Binding-site contacts:
Ligand atom C4 contacts residue ASN221 of chain 1.A at 4.2 Å.
Ligand atom O5 contacts residue ASN221 of chain 1.A at 2.3 Å (h-bond).
Ligand atom N2 contacts residue ALA220 of chain 1.A at 4.4 Å.
Ligand atom O7 contacts residue ASN221 of chain 1.A at 3.9 Å.
Ligand atom C7 contacts residue SER196 of chain 1.A at 3.5 Å.
Ligand atom C8 contacts residue SER196 of chain 1.A at 3.5 Å.
Ligand atom O7 contacts residue SER196 of chain 1.A at 2.7 Å (h-bond).
Ligand atom C3 contacts residue ASN221 of chain 1.A at 3.8 Å.
Ligand atom N2 contacts residue ASN221 of chain 1.A at 2.9 Å (h-bond).
Ligand atom C2 contacts residue ASN221 of chain 1.A at 2.4 Å.
Ligand atom C5 contacts residue ASN221 of chain 1.A at 3.6 Å.
Ligand atom C7 contacts residue ASN221 of chain 1.A at 3.6 Å.
Ligand atom C7 contacts residue ALA220 of chain 1.A at 4.3 Å (hydrophobic).
Ligand atom C1 contacts residue ASN221 of chain 1.A at 1.4 Å.
Ligand atom C8 contacts residue ALA220 of chain 1.A at 3.7 Å (hydrophobic).

The small molecule below binds the protein below.
Small molecule (SMILES): CC(=O)N[C@@H]1[C@@H](O)[C@H](O)[C@@H](CO)O[C@H]1O

Sequence of chain 1.A:
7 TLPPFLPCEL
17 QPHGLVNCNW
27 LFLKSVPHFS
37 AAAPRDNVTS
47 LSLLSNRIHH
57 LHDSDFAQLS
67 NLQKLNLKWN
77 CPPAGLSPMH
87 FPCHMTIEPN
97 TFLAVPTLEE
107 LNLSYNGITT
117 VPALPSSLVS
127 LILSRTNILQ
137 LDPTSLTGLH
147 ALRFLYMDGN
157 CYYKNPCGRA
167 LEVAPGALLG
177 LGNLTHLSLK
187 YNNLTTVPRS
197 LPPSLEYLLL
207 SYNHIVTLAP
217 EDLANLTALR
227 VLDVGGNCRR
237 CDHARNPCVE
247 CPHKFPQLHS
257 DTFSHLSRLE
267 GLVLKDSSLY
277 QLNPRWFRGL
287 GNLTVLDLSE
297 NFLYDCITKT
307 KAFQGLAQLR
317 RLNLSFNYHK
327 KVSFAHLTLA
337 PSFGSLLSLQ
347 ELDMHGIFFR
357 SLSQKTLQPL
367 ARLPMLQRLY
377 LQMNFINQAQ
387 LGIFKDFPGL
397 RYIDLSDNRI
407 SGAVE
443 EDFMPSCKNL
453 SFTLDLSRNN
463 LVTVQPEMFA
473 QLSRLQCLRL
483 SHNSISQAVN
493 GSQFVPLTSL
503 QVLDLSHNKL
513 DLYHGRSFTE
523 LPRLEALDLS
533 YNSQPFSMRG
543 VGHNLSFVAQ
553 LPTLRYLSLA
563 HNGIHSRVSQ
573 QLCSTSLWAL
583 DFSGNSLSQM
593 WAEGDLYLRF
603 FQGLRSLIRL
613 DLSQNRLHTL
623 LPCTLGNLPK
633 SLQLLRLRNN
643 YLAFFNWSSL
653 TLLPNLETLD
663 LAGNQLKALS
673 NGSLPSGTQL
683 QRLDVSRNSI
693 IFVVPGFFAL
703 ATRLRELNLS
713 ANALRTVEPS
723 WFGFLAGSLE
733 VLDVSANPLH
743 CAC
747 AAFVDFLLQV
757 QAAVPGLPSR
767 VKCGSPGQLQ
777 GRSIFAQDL